This small molecule binds to this protein.
Small molecule (SMILES): CC(=O)N[C@H]1[C@H](O[C@H]2[C@H](O)[C@@H](NC(C)=O)CO[C@@H]2CO)O[C@H](CO)[C@@H](O)[C@@H]1O

Sequence of chain 1.C:
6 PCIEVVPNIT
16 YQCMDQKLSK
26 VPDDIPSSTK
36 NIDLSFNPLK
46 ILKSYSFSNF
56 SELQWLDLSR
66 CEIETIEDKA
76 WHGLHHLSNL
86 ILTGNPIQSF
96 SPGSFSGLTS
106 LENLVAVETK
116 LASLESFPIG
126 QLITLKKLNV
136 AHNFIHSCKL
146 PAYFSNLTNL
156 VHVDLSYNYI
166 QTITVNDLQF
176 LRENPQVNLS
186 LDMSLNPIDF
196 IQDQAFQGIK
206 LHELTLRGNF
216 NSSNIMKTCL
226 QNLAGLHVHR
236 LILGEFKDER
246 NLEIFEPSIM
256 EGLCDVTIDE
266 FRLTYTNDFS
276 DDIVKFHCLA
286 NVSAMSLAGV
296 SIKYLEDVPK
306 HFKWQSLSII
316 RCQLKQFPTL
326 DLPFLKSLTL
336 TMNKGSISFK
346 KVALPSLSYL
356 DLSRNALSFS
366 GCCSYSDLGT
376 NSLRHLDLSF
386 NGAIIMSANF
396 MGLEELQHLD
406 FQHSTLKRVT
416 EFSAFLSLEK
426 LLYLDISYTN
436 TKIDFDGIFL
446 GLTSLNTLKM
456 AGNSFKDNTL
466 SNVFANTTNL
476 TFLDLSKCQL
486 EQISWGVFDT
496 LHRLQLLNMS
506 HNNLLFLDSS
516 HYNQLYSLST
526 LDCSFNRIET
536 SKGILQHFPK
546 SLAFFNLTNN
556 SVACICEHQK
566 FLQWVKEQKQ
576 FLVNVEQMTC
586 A

Binding-site contacts:
Ligand atom C5 contacts residue SER481 of chain 1.C at 4.4 Å.
Ligand atom C1 contacts residue ASN503 of chain 1.C at 1.4 Å.
Ligand atom C4 contacts residue ASN503 of chain 1.C at 4.3 Å.
Ligand atom C8 contacts residue ASP527 of chain 1.C at 4.1 Å.
Ligand atom O6 contacts residue SER481 of chain 1.C at 3.0 Å (h-bond).
Ligand atom O7 contacts residue LYS482 of chain 1.C at 2.9 Å (salt-bridge).
Ligand atom C8 contacts residue LYS482 of chain 1.C at 3.6 Å.
Ligand atom C7 contacts residue ASP527 of chain 1.C at 3.9 Å.
Ligand atom C1 contacts residue SER505 of chain 1.C at 3.5 Å.
Ligand atom C5 contacts residue ASN503 of chain 1.C at 3.7 Å.
Ligand atom C6 contacts residue LYS482 of chain 1.C at 4.3 Å.
Ligand atom C5 contacts residue SER505 of chain 1.C at 3.6 Å.
Ligand atom O6 contacts residue HIS506 of chain 1.C at 4.1 Å.
Ligand atom C6 contacts residue SER481 of chain 1.C at 3.9 Å.
Ligand atom C6 contacts residue SER505 of chain 1.C at 4.5 Å.
Ligand atom O7 contacts residue ASN503 of chain 1.C at 3.8 Å.
Ligand atom C7 contacts residue LYS482 of chain 1.C at 3.6 Å.
Ligand atom N2 contacts residue ASN503 of chain 1.C at 2.7 Å (h-bond).
Ligand atom N2 contacts residue ASP527 of chain 1.C at 2.9 Å (salt-bridge).
Ligand atom C2 contacts residue ASP527 of chain 1.C at 3.5 Å.
Ligand atom C8 contacts residue LEU501 of chain 1.C at 4.3 Å (hydrophobic).
Ligand atom C2 contacts residue ASN503 of chain 1.C at 2.4 Å.
Ligand atom O6 contacts residue LYS482 of chain 1.C at 3.5 Å.
Ligand atom C8 contacts residue THR525 of chain 1.C at 3.9 Å.
Ligand atom C8 contacts residue HIS506 of chain 1.C at 4.1 Å.
Ligand atom C8 contacts residue ASN503 of chain 1.C at 4.5 Å.
Ligand atom O5 contacts residue SER481 of chain 1.C at 3.7 Å.
Ligand atom C3 contacts residue ASP527 of chain 1.C at 3.9 Å.
Ligand atom O5 contacts residue ASP527 of chain 1.C at 4.5 Å.
Ligand atom O6 contacts residue SER505 of chain 1.C at 4.1 Å.
Ligand atom C7 contacts residue ASN503 of chain 1.C at 3.5 Å.
Ligand atom O5 contacts residue ASN503 of chain 1.C at 2.4 Å (h-bond).
Ligand atom O5 contacts residue SER505 of chain 1.C at 3.4 Å (h-bond).
Ligand atom C3 contacts residue ASN503 of chain 1.C at 3.7 Å.
Ligand atom C1 contacts residue ASP527 of chain 1.C at 3.3 Å.